Sequence of chain 1.J:
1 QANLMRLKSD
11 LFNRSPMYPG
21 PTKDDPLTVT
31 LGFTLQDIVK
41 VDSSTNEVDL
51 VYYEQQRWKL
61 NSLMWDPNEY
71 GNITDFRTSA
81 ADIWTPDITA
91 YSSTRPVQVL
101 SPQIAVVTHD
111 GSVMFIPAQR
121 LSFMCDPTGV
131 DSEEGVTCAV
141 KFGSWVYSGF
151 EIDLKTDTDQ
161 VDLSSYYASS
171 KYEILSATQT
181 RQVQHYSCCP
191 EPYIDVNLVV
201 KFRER

The protein below binds the small molecule below.
Small molecule (SMILES): CC[C@@H](C)[C@@H]1NC(=O)[C@@H]2CSSC[C@H](NC(=O)CN)C(=O)N[C@@H](CSSC[C@@H](C(N)=O)NC(=O)[C@H](CC(C)C)NC(=O)[C@H](CC(=O)O)NC(=O)[C@@H]3CCCN3C(=O)[C@H](CC(N)=O)NC(=O)[C@H](CC(N)=O)NC(=O)[C@H](CC(C)C)NC1=O)C(=O)N[C@@H](CO)C(=O)N[C@@H](CCCN=C(N)N)C(=O)N1CCC[C@H]1C(=O)N1CCC[C@H]1C(=O)N2

Sequence of chain 1.F:
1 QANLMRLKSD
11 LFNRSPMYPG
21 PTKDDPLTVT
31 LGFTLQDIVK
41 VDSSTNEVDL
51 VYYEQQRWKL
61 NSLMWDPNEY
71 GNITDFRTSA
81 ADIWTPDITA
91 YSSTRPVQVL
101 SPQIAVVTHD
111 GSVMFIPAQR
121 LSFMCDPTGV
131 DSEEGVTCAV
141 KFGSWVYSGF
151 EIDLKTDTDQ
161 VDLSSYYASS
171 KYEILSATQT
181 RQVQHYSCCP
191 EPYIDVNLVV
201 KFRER

Binding-site contacts:
Ligand atom NH2 contacts residue ASP195 of chain 1.J at 3.2 Å (salt-bridge).
Ligand atom N contacts residue TYR193 of chain 1.J at 3.5 Å.
Ligand atom ND2 contacts residue GLU191 of chain 1.J at 3.1 Å (salt-bridge).
Ligand atom CD contacts residue SER144 of chain 1.J at 3.6 Å.
Ligand atom CG contacts residue TYR91 of chain 1.J at 3.5 Å (hydrophobic).
Ligand atom CG contacts residue SER144 of chain 1.J at 3.5 Å.
Ligand atom OD1 contacts residue ARG77 of chain 1.F at 2.9 Å (salt-bridge).
Ligand atom C contacts residue TYR186 of chain 1.J at 3.4 Å (hydrophobic).
Ligand atom CD contacts residue TRP145 of chain 1.J at 3.4 Å (hydrophobic).
Ligand atom C contacts residue TRP145 of chain 1.J at 3.6 Å (hydrophobic).
Ligand atom CG contacts residue TYR193 of chain 1.J at 3.4 Å (hydrophobic).
Ligand atom CB contacts residue TRP145 of chain 1.J at 3.4 Å (hydrophobic).
Ligand atom CB contacts residue SER165 of chain 1.F at 3.1 Å.
Ligand atom CB contacts residue MET114 of chain 1.F at 3.4 Å (hydrophobic).
Ligand atom O contacts residue TYR186 of chain 1.J at 3.2 Å (h-bond).
Ligand atom CA contacts residue TYR193 of chain 1.J at 3.5 Å (hydrophobic).
Ligand atom CD contacts residue TYR193 of chain 1.J at 3.6 Å (hydrophobic).
Ligand atom CD1 contacts residue VAL106 of chain 1.F at 3.3 Å (hydrophobic).
Ligand atom CD2 contacts residue VAL146 of chain 1.J at 3.5 Å (hydrophobic).
Ligand atom C contacts residue TYR193 of chain 1.J at 3.5 Å (hydrophobic).
Ligand atom CG contacts residue TRP145 of chain 1.J at 3.5 Å (hydrophobic).
Ligand atom ND2 contacts residue CYS189 of chain 1.J at 3.1 Å (h-bond).
Ligand atom O contacts residue TYR193 of chain 1.J at 3.5 Å.
Ligand atom CB contacts residue ARG57 of chain 1.F at 3.5 Å.
Ligand atom CZ contacts residue TYR186 of chain 1.J at 3.5 Å (hydrophobic).
Ligand atom NH2 contacts residue TYR186 of chain 1.J at 3.4 Å (h-bond).
Ligand atom NH1 contacts residue ASP195 of chain 1.J at 3.5 Å (salt-bridge).
Ligand atom ND2 contacts residue TYR193 of chain 1.J at 2.8 Å (h-bond).
Ligand atom NE contacts residue TYR186 of chain 1.J at 2.8 Å (h-bond).
Ligand atom CA contacts residue TRP145 of chain 1.J at 3.6 Å (hydrophobic).
Ligand atom CD contacts residue TYR91 of chain 1.J at 3.5 Å (hydrophobic).
Ligand atom CB contacts residue TYR193 of chain 1.J at 3.1 Å (hydrophobic).
Ligand atom SG contacts residue TYR193 of chain 1.J at 3.4 Å.
Ligand atom OD1 contacts residue CYS189 of chain 1.J at 3.6 Å (h-bond).
Ligand atom N contacts residue TRP145 of chain 1.J at 3.3 Å (h-bond).
Ligand atom CD1 contacts residue ILE116 of chain 1.F at 3.1 Å (hydrophobic).
Ligand atom CB contacts residue TYR147 of chain 1.J at 3.6 Å (hydrophobic).
Ligand atom CB contacts residue GLU191 of chain 1.J at 3.6 Å.
Ligand atom CG contacts residue CYS189 of chain 1.J at 3.4 Å (hydrophobic).
Ligand atom NH2 contacts residue GLN184 of chain 1.J at 3.6 Å.